Binding-site contacts:
Ligand atom C2B contacts residue HIS133 of chain 1.A at 3.5 Å.
Ligand atom C6B contacts residue TYR128 of chain 1.A at 3.5 Å (hydrophobic).
Ligand atom C2B contacts residue TRP58 of chain 1.A at 3.8 Å (hydrophobic).
Ligand atom O2D contacts residue LYS194 of chain 1.A at 3.2 Å (salt-bridge).
Ligand atom C5B contacts residue LYS132 of chain 1.A at 3.9 Å.
Ligand atom O2P contacts residue MET76 of chain 1.A at 3.0 Å.
Ligand atom N9B contacts residue MET76 of chain 1.A at 3.8 Å.
Ligand atom N3B contacts residue LYS132 of chain 1.A at 3.9 Å.
Ligand atom O1P contacts residue LYS194 of chain 1.A at 2.7 Å (salt-bridge).
Ligand atom C6B contacts residue LYS132 of chain 1.A at 3.9 Å.
Ligand atom C8B contacts residue MET76 of chain 1.A at 3.9 Å (hydrophobic).
Ligand atom P contacts residue LYS194 of chain 1.A at 3.3 Å.
Ligand atom N2B contacts residue TYR128 of chain 1.A at 3.8 Å.
Ligand atom O3D contacts residue THR196 of chain 1.A at 4.0 Å.
Ligand atom C3E contacts residue MET76 of chain 1.A at 3.6 Å (hydrophobic).
Ligand atom O2E contacts residue MET76 of chain 1.A at 3.1 Å (h-bond).
Ligand atom O5E contacts residue GLN208 of chain 1.A at 2.6 Å (h-bond).
Ligand atom O6B contacts residue TYR128 of chain 1.A at 3.2 Å (h-bond).
Ligand atom O5E contacts residue LYS194 of chain 1.A at 3.7 Å.
Ligand atom C4E contacts residue TRP58 of chain 1.A at 3.4 Å (hydrophobic).
Ligand atom O2E contacts residue HIS133 of chain 1.A at 3.4 Å.
Ligand atom C3D contacts residue LYS194 of chain 1.A at 3.5 Å.
Ligand atom C5E contacts residue GLN208 of chain 1.A at 3.2 Å.
Ligand atom C2B contacts residue GLU129 of chain 1.A at 3.9 Å.
Ligand atom O2D contacts residue GLN208 of chain 1.A at 3.7 Å.
Ligand atom O3E contacts residue MET76 of chain 1.A at 3.9 Å.
Ligand atom C1E contacts residue TRP58 of chain 1.A at 3.7 Å (hydrophobic).
Ligand atom N3B contacts residue HIS133 of chain 1.A at 3.5 Å (h-bond).
Ligand atom N2B contacts residue TRP58 of chain 1.A at 3.5 Å (h-bond).
Ligand atom N2B contacts residue GLU129 of chain 1.A at 2.6 Å (salt-bridge).
Ligand atom C2B contacts residue LYS132 of chain 1.A at 3.9 Å.
Ligand atom O4E contacts residue TRP58 of chain 1.A at 3.0 Å.
Ligand atom O1P contacts residue GLN208 of chain 1.A at 3.9 Å.
Ligand atom N2B contacts residue HIS133 of chain 1.A at 3.0 Å (h-bond).
Ligand atom C2D contacts residue LYS194 of chain 1.A at 3.9 Å.
Ligand atom O3D contacts residue LYS194 of chain 1.A at 3.3 Å (salt-bridge).
Ligand atom N3B contacts residue TRP58 of chain 1.A at 3.5 Å.
Ligand atom P contacts residue GLN208 of chain 1.A at 3.7 Å.
Ligand atom C2E contacts residue MET76 of chain 1.A at 3.4 Å (hydrophobic).
Ligand atom N1B contacts residue TYR128 of chain 1.A at 3.3 Å (h-bond).

Sequence of chain 1.A:
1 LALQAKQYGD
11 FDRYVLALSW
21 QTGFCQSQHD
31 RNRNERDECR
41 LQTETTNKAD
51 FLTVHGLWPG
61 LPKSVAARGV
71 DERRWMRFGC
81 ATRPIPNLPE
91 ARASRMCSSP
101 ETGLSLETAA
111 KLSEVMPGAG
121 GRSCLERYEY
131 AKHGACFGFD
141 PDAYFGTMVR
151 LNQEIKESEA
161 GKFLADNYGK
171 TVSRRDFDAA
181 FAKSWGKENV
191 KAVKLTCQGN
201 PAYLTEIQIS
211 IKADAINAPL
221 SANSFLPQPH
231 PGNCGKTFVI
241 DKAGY

The protein below binds the small molecule below.
Small molecule (SMILES): Nc1nc2c(ncn2[C@@H]2O[C@H](CO[P](=O)(O)O[C@@H]3[C@H](O)[C@@H](CO)O[C@H]3n3cnc4c(=O)[nH]c(N)nc43)[C@@H](O)[C@H]2O)c(=O)[nH]1